Binding-site contacts:
Ligand atom C1 contacts residue SER177 of chain 1.N at 4.2 Å.
Ligand atom C4 contacts residue CYS173 of chain 1.N at 4.1 Å (hydrophobic).
Ligand atom N1 contacts residue ASN174 of chain 1.N at 3.9 Å.
Ligand atom N3 contacts residue SER172 of chain 1.N at 4.1 Å.
Ligand atom C4 contacts residue CYS198 of chain 1.N at 4.4 Å (hydrophobic).
Ligand atom N1 contacts residue SER177 of chain 1.N at 3.2 Å (h-bond).
Ligand atom C5 contacts residue PHE193 of chain 1.N at 3.1 Å (hydrophobic).
Ligand atom C7 contacts residue SER172 of chain 1.N at 3.7 Å.
Ligand atom N3 contacts residue LYS195 of chain 1.N at 3.0 Å (salt-bridge).
Ligand atom C4 contacts residue SER172 of chain 1.N at 4.3 Å.
Ligand atom C7 contacts residue CYS198 of chain 1.N at 4.1 Å (hydrophobic).
Ligand atom C1 contacts residue CYS173 of chain 1.N at 4.1 Å (hydrophobic).
Ligand atom C6 contacts residue SER192 of chain 1.N at 3.6 Å.
Ligand atom N2 contacts residue PHE193 of chain 1.N at 4.2 Å.
Ligand atom C7 contacts residue ASP171 of chain 1.N at 3.5 Å.
Ligand atom C3 contacts residue CYS198 of chain 1.N at 3.7 Å (hydrophobic).
Ligand atom C7 contacts residue PHE193 of chain 1.N at 4.3 Å (hydrophobic).
Ligand atom N2 contacts residue SER172 of chain 1.N at 3.5 Å (h-bond).
Ligand atom C5 contacts residue GLY194 of chain 1.N at 3.3 Å.
Ligand atom C6 contacts residue GLY194 of chain 1.N at 4.0 Å.
Ligand atom C4 contacts residue PHE193 of chain 1.N at 3.9 Å (hydrophobic).
Ligand atom N3 contacts residue CYS198 of chain 1.N at 3.5 Å (h-bond).
Ligand atom N2 contacts residue ASP171 of chain 1.N at 2.9 Å (salt-bridge).
Ligand atom C4 contacts residue GLY194 of chain 1.N at 3.7 Å.
Ligand atom C7 contacts residue CYS173 of chain 1.N at 4.5 Å (hydrophobic).
Ligand atom C2 contacts residue CYS173 of chain 1.N at 3.4 Å (hydrophobic).
Ligand atom C7 contacts residue GLY194 of chain 1.N at 3.8 Å.
Ligand atom N3 contacts residue ASP171 of chain 1.N at 3.4 Å (salt-bridge).
Ligand atom C7 contacts residue LYS195 of chain 1.N at 4.2 Å.
Ligand atom N2 contacts residue GLY205 of chain 1.N at 3.8 Å.
Ligand atom C2 contacts residue ASN174 of chain 1.N at 3.0 Å.
Ligand atom N2 contacts residue GLY194 of chain 1.N at 4.1 Å.
Ligand atom C1 contacts residue ASN174 of chain 1.N at 3.9 Å.
Ligand atom C6 contacts residue VAL191 of chain 1.N at 4.4 Å (hydrophobic).
Ligand atom N1 contacts residue SER192 of chain 1.N at 4.4 Å.
Ligand atom N3 contacts residue GLY194 of chain 1.N at 3.8 Å.
Ligand atom C6 contacts residue SER177 of chain 1.N at 4.4 Å.
Ligand atom C3 contacts residue ASN174 of chain 1.N at 3.5 Å.
Ligand atom C3 contacts residue CYS173 of chain 1.N at 3.5 Å (hydrophobic).
Ligand atom C6 contacts residue PHE193 of chain 1.N at 3.3 Å (hydrophobic).

Sequence of chain 1.N:
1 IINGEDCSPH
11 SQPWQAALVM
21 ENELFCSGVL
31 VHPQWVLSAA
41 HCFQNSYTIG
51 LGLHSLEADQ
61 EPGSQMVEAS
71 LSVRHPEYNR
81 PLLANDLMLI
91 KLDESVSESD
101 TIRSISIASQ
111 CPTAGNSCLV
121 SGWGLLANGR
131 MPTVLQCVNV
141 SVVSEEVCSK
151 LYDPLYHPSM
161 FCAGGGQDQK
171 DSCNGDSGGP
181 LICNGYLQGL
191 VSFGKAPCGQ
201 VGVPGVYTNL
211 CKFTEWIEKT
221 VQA

This protein binds this small molecule.
Small molecule (SMILES): NC(=[NH2+])c1ccc(N)cc1